Sequence of chain 1.A:
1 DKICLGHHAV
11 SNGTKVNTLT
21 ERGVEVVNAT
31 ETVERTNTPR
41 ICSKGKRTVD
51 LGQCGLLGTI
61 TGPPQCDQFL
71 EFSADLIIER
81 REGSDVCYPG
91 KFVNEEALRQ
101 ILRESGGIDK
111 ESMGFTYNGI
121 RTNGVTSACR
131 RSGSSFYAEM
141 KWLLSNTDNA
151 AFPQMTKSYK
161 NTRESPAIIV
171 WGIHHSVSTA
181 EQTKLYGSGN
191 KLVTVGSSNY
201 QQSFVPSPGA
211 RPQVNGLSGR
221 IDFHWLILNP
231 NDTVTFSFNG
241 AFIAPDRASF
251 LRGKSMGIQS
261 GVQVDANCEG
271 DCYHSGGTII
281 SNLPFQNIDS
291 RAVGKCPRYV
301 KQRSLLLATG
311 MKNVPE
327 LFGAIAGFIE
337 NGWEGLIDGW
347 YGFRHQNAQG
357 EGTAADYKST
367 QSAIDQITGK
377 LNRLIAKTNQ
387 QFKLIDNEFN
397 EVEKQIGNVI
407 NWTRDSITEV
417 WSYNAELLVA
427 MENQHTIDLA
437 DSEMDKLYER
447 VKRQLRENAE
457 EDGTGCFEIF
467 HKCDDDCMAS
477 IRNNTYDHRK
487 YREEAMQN

The small molecule below binds the protein below.
Small molecule (SMILES): CC(=O)N[C@@H]1[C@@H](O)[C@H](O)[C@@H](CO)O[C@H]1O

Binding-site contacts:
Ligand atom C1 contacts residue ASN479 of chain 1.A at 1.4 Å.
Ligand atom C3 contacts residue ASN479 of chain 1.A at 3.8 Å.
Ligand atom C8 contacts residue SER476 of chain 1.A at 4.4 Å.
Ligand atom C8 contacts residue ASN479 of chain 1.A at 4.4 Å.
Ligand atom C2 contacts residue ASN479 of chain 1.A at 2.4 Å.
Ligand atom O5 contacts residue THR481 of chain 1.A at 4.5 Å.
Ligand atom O7 contacts residue ALA475 of chain 1.A at 3.9 Å.
Ligand atom O7 contacts residue ASN479 of chain 1.A at 3.6 Å.
Ligand atom O5 contacts residue ASN479 of chain 1.A at 2.5 Å (h-bond).
Ligand atom C8 contacts residue ASP472 of chain 1.A at 3.8 Å.
Ligand atom C7 contacts residue ALA475 of chain 1.A at 4.3 Å (hydrophobic).
Ligand atom N2 contacts residue ASN479 of chain 1.A at 2.8 Å (h-bond).
Ligand atom C4 contacts residue ASN479 of chain 1.A at 4.3 Å.
Ligand atom C5 contacts residue ASN479 of chain 1.A at 3.8 Å.
Ligand atom C1 contacts residue THR481 of chain 1.A at 4.3 Å.
Ligand atom C8 contacts residue ALA475 of chain 1.A at 4.1 Å (hydrophobic).
Ligand atom C7 contacts residue ASN479 of chain 1.A at 3.4 Å.